The protein below binds the small molecule below.
Small molecule (SMILES): Nc1nc2c(ncn2[C@@H]2O[C@H](CO[P](=O)(O)O[P](=O)(O)OP(=O)(O)O)[C@@H](O[P](=O)(O)OC[C@H]3O[C@@H](n4cnc5c(N)ncnc54)[C@H](O)[C@@H]3O[P](=O)(O)OC[C@H]3O[C@@H](n4cnc5c(=O)nc(N)[nH]c54)[C@H](O)[C@@H]3O)[C@H]2O)c(=O)[nH]1.O=c1ccn([C@@H]2O[C@H](COP(=O)=O)[C@@H](O)[C@H]2O)c(=O)[nH]1

Binding-site contacts:
Ligand atom C3' contacts residue ASP464 of chain 1.D at 3.5 Å.
Ligand atom O3' contacts residue MG1 of chain 1.M at 2.5 Å.
Ligand atom C1' contacts residue ASP464 of chain 1.D at 3.7 Å.
Ligand atom C3' contacts residue MG1 of chain 1.M at 3.3 Å.
Ligand atom O2 contacts residue PRO427 of chain 1.D at 3.4 Å.
Ligand atom C2' contacts residue ASP464 of chain 1.D at 3.2 Å.
Ligand atom OP1 contacts residue HIS936 of chain 1.D at 1.8 Å (h-bond).
Ligand atom O2' contacts residue ASP464 of chain 1.D at 2.3 Å (salt-bridge).
Ligand atom OP1 contacts residue LYS1065 of chain 1.C at 2.9 Å (salt-bridge).
Ligand atom O2' contacts residue ARG425 of chain 1.D at 3.3 Å (salt-bridge).
Ligand atom C3' contacts residue MET932 of chain 1.D at 3.5 Å (hydrophobic).
Ligand atom P contacts residue LYS1073 of chain 1.C at 3.4 Å.
Ligand atom OP2 contacts residue GLU565 of chain 1.C at 3.3 Å (salt-bridge).
Ligand atom C4' contacts residue ASP464 of chain 1.D at 3.2 Å.
Ligand atom O2' contacts residue ARG425 of chain 1.D at 2.7 Å (salt-bridge).
Ligand atom PA contacts residue PRO564 of chain 1.C at 3.4 Å.
Ligand atom N2 contacts residue ALA426 of chain 1.D at 3.1 Å (h-bond).
Ligand atom O2B contacts residue ARG529 of chain 1.C at 3.2 Å (salt-bridge).
Ligand atom C2 contacts residue MET932 of chain 1.D at 3.6 Å (hydrophobic).
Ligand atom O1B contacts residue ASN568 of chain 1.C at 3.4 Å (h-bond).
Ligand atom O1A contacts residue PRO564 of chain 1.C at 3.1 Å.
Ligand atom OP1 contacts residue LYS1073 of chain 1.C at 2.7 Å (salt-bridge).
Ligand atom C4' contacts residue MG1 of chain 1.M at 3.5 Å.
Ligand atom C5' contacts residue HIS1237 of chain 1.C at 3.7 Å.
Ligand atom OP1 contacts residue GLN688 of chain 1.C at 3.0 Å (h-bond).
Ligand atom O3' contacts residue ASN458 of chain 1.D at 2.8 Å (h-bond).
Ligand atom O2' contacts residue PRO427 of chain 1.D at 3.4 Å.
Ligand atom O3' contacts residue ASP464 of chain 1.D at 3.7 Å.
Ligand atom C4' contacts residue ASP462 of chain 1.D at 3.5 Å.
Ligand atom O2' contacts residue ASN458 of chain 1.D at 3.3 Å (h-bond).
Ligand atom P contacts residue HIS936 of chain 1.D at 3.2 Å.
Ligand atom OP2 contacts residue LYS1073 of chain 1.C at 3.5 Å (salt-bridge).
Ligand atom C2' contacts residue MET932 of chain 1.D at 3.4 Å (hydrophobic).
Ligand atom O4' contacts residue ASP464 of chain 1.D at 3.5 Å (salt-bridge).
Ligand atom O3' contacts residue GLN688 of chain 1.C at 3.2 Å (h-bond).
Ligand atom O2A contacts residue PRO564 of chain 1.C at 2.8 Å.
Ligand atom O3' contacts residue LYS1065 of chain 1.C at 3.7 Å.
Ligand atom C5' contacts residue LYS1073 of chain 1.C at 3.6 Å.
Ligand atom C2' contacts residue ARG425 of chain 1.D at 3.7 Å.
Ligand atom O2' contacts residue MG1 of chain 1.M at 3.2 Å.

Sequence of chain 1.D:
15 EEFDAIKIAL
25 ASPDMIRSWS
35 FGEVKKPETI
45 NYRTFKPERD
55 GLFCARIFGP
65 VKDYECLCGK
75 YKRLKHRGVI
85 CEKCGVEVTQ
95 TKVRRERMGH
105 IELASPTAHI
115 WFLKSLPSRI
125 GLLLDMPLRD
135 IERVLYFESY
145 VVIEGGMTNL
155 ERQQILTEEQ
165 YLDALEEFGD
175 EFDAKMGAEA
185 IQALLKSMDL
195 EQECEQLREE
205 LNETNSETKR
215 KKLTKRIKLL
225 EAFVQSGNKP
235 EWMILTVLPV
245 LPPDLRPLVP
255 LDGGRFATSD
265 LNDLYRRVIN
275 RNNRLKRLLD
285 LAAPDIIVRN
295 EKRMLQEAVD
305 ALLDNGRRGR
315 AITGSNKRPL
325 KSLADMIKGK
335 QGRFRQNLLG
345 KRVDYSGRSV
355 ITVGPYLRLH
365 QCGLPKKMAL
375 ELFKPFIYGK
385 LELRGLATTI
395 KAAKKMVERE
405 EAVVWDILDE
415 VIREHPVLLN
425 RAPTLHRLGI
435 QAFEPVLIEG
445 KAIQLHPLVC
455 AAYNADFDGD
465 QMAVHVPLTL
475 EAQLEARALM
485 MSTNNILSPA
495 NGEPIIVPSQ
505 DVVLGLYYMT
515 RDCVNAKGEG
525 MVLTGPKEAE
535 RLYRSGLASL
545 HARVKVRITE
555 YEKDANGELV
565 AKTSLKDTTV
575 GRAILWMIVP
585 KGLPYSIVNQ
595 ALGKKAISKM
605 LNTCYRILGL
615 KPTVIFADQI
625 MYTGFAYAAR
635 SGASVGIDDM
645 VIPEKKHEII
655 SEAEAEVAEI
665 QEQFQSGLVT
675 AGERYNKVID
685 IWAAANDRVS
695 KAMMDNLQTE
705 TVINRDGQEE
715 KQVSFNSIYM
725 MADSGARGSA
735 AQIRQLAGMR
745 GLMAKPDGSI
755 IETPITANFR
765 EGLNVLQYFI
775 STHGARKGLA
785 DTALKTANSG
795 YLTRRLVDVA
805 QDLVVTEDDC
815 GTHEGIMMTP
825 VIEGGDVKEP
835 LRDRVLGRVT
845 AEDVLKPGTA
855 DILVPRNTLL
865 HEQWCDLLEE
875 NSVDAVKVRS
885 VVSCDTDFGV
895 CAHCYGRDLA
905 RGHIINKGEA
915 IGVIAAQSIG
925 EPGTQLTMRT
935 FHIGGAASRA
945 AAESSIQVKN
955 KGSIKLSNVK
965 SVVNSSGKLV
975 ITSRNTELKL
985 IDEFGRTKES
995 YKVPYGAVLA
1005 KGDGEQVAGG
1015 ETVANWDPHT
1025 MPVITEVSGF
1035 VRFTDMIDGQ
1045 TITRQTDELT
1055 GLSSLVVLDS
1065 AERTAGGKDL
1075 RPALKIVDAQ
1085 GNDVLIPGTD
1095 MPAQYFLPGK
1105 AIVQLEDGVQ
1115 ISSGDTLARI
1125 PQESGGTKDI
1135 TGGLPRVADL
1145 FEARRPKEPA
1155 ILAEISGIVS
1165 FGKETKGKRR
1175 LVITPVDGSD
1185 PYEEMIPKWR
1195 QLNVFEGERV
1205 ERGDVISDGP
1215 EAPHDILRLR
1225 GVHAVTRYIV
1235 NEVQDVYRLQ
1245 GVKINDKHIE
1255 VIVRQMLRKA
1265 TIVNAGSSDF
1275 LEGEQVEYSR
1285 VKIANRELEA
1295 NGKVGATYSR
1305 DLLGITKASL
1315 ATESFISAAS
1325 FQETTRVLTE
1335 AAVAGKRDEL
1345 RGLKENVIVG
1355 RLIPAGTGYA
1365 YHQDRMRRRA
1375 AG

Sequence of chain 1.C:
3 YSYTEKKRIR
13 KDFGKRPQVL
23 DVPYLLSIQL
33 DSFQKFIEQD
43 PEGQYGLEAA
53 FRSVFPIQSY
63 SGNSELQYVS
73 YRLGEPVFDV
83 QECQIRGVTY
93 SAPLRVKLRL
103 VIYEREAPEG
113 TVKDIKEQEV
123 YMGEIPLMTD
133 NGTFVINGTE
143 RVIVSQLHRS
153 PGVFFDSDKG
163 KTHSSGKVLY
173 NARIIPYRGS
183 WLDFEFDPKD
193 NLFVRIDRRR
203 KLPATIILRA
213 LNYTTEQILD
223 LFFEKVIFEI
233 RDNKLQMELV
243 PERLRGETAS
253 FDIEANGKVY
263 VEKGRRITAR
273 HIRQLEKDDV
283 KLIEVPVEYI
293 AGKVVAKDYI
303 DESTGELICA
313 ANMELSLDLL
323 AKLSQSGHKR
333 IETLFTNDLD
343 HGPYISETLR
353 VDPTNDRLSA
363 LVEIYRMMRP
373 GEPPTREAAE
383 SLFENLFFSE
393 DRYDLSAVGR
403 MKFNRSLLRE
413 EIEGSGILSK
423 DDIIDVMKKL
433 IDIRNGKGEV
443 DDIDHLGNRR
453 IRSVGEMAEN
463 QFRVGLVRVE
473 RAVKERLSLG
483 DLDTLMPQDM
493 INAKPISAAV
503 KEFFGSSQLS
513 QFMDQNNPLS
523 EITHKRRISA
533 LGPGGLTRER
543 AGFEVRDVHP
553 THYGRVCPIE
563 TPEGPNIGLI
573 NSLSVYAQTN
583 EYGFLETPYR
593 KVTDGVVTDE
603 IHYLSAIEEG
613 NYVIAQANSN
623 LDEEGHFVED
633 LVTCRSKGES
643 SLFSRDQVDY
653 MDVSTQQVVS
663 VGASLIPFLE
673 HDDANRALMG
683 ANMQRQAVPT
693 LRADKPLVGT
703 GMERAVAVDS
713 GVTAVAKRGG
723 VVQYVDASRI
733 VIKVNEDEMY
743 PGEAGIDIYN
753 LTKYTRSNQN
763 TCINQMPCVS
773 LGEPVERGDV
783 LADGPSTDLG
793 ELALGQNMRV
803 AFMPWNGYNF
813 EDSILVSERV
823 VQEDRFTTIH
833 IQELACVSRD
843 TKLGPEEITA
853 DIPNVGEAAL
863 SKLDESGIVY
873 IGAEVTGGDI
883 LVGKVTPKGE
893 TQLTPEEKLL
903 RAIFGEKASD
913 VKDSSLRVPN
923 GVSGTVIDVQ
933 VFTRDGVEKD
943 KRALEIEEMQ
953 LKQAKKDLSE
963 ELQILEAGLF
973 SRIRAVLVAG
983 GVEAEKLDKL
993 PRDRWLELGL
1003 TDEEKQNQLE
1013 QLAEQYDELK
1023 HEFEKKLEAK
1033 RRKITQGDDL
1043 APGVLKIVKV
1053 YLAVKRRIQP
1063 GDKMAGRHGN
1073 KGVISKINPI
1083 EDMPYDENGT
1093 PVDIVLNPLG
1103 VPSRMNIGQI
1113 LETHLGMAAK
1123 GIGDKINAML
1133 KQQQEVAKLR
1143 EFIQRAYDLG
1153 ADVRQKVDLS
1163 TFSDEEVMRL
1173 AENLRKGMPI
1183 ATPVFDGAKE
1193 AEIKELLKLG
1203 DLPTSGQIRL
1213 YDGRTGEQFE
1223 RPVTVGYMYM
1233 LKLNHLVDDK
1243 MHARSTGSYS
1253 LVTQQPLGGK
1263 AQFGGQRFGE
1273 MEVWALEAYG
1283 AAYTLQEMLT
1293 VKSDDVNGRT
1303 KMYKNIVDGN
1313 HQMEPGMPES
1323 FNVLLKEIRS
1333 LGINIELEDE